Sequence of chain 1.A:
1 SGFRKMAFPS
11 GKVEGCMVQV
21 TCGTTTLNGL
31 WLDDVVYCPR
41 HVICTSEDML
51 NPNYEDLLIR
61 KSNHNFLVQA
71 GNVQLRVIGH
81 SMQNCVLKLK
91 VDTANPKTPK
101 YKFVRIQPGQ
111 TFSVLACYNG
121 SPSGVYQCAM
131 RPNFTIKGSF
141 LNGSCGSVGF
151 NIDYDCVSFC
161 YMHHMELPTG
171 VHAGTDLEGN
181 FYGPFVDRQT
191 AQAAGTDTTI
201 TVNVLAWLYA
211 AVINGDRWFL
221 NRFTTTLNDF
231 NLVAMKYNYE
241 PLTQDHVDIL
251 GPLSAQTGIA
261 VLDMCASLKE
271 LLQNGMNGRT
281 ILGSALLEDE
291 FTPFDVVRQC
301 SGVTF

This small molecule binds to this protein.
Small molecule (SMILES): CC(C)C[C@@H](CO)NC(=O)[C@H](CC(C)C)NC(=O)[C@H](CC(C)C)NC(=O)OCc1ccccc1

Binding-site contacts:
Ligand atom C22 contacts residue HIS41 of chain 1.A at 3.7 Å.
Ligand atom C22 contacts residue CYS145 of chain 1.A at 1.8 Å (hydrophobic).
Ligand atom O32 contacts residue GLU166 of chain 1.A at 2.9 Å (salt-bridge).
Ligand atom C6 contacts residue ALA191 of chain 1.A at 3.7 Å (hydrophobic).
Ligand atom C3 contacts residue THR190 of chain 1.A at 3.2 Å.
Ligand atom C21 contacts residue GLU166 of chain 1.A at 3.8 Å.
Ligand atom C24 contacts residue HIS41 of chain 1.A at 3.8 Å.
Ligand atom O32 contacts residue MET165 of chain 1.A at 3.0 Å.
Ligand atom C12 contacts residue MET165 of chain 1.A at 3.8 Å (hydrophobic).
Ligand atom N16 contacts residue CYS145 of chain 1.A at 3.1 Å (h-bond).
Ligand atom N16 contacts residue HIS164 of chain 1.A at 3.0 Å (h-bond).
Ligand atom C26 contacts residue ASP187 of chain 1.A at 3.8 Å.
Ligand atom O8 contacts residue GLU166 of chain 1.A at 3.8 Å.
Ligand atom O33 contacts residue SER144 of chain 1.A at 3.4 Å (h-bond).
Ligand atom C21 contacts residue HIS163 of chain 1.A at 3.8 Å.
Ligand atom N13 contacts residue GLN189 of chain 1.A at 3.0 Å (h-bond).
Ligand atom C2 contacts residue ALA191 of chain 1.A at 3.8 Å (hydrophobic).
Ligand atom C7 contacts residue THR190 of chain 1.A at 3.2 Å.
Ligand atom C30 contacts residue GLU166 of chain 1.A at 3.7 Å.
Ligand atom C4 contacts residue THR190 of chain 1.A at 3.3 Å.
Ligand atom C12 contacts residue GLN189 of chain 1.A at 3.8 Å.
Ligand atom O31 contacts residue GLN189 of chain 1.A at 3.3 Å.
Ligand atom C4 contacts residue GLN189 of chain 1.A at 3.8 Å.
Ligand atom C18 contacts residue CYS145 of chain 1.A at 3.1 Å (hydrophobic).
Ligand atom C15 contacts residue HIS164 of chain 1.A at 3.7 Å.
Ligand atom C1 contacts residue PRO168 of chain 1.A at 3.5 Å (hydrophobic).
Ligand atom C20 contacts residue ASN142 of chain 1.A at 3.8 Å.
Ligand atom C4 contacts residue ALA191 of chain 1.A at 3.8 Å (hydrophobic).
Ligand atom C14 contacts residue HIS164 of chain 1.A at 3.5 Å.
Ligand atom O8 contacts residue MET165 of chain 1.A at 3.7 Å.
Ligand atom O33 contacts residue CYS145 of chain 1.A at 2.5 Å (h-bond).
Ligand atom C2 contacts residue PRO168 of chain 1.A at 3.7 Å (hydrophobic).
Ligand atom O33 contacts residue GLY143 of chain 1.A at 3.3 Å (h-bond).
Ligand atom C1 contacts residue ALA191 of chain 1.A at 3.7 Å (hydrophobic).
Ligand atom N10 contacts residue GLU166 of chain 1.A at 3.0 Å (salt-bridge).
Ligand atom C2 contacts residue GLN192 of chain 1.A at 3.5 Å.
Ligand atom C11 contacts residue GLN189 of chain 1.A at 3.6 Å.
Ligand atom C17 contacts residue CYS145 of chain 1.A at 2.8 Å (hydrophobic).
Ligand atom C7 contacts residue GLN192 of chain 1.A at 3.7 Å.
Ligand atom C5 contacts residue ALA191 of chain 1.A at 3.8 Å (hydrophobic).